Sequence of chain 1.A:
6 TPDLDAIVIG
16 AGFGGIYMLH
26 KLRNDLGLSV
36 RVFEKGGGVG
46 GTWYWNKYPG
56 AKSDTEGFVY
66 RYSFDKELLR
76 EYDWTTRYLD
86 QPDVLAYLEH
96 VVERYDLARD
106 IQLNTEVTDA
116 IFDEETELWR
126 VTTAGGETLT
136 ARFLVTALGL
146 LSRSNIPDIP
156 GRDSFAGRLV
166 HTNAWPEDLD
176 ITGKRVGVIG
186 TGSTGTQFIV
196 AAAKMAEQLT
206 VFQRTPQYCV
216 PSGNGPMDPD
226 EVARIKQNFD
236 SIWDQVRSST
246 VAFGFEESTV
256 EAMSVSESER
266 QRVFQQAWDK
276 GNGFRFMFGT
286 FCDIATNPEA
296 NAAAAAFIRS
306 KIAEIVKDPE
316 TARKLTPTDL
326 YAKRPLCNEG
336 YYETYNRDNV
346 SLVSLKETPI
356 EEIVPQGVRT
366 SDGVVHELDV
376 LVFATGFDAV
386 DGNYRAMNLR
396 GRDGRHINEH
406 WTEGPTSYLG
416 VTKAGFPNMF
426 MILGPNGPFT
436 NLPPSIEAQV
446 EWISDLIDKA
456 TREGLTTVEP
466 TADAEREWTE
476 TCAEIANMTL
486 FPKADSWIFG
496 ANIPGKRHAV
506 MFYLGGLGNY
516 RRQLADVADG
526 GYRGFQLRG

Binding-site contacts:
Ligand atom C contacts residue ARG329 of chain 1.A at 3.0 Å.
Ligand atom CB contacts residue PHE279 of chain 1.A at 4.1 Å (hydrophobic).
Ligand atom O contacts residue PHE434 of chain 1.A at 4.4 Å.
Ligand atom O contacts residue NAP1 of chain 1.D at 2.9 Å (h-bond).
Ligand atom C contacts residue NAP1 of chain 1.D at 3.4 Å.
Ligand atom C6 contacts residue TRP492 of chain 1.A at 3.8 Å (hydrophobic).
Ligand atom C6 contacts residue PHE507 of chain 1.A at 3.8 Å (hydrophobic).
Ligand atom CD contacts residue NAP1 of chain 1.D at 4.1 Å.
Ligand atom CG contacts residue LEU437 of chain 1.A at 3.7 Å (hydrophobic).
Ligand atom OXT contacts residue FAD1 of chain 1.C at 2.8 Å.
Ligand atom OXT contacts residue ARG329 of chain 1.A at 2.9 Å (salt-bridge).
Ligand atom C6 contacts residue LEU437 of chain 1.A at 3.7 Å (hydrophobic).
Ligand atom CG contacts residue PHE434 of chain 1.A at 3.7 Å (hydrophobic).
Ligand atom OXT contacts residue NAP1 of chain 1.D at 3.4 Å (h-bond).
Ligand atom CD contacts residue LEU437 of chain 1.A at 3.6 Å (hydrophobic).
Ligand atom CA contacts residue FAD1 of chain 1.C at 3.2 Å.
Ligand atom CD contacts residue TRP492 of chain 1.A at 4.1 Å (hydrophobic).
Ligand atom O contacts residue PHE279 of chain 1.A at 4.0 Å.
Ligand atom CG contacts residue THR435 of chain 1.A at 3.4 Å.
Ligand atom C contacts residue FAD1 of chain 1.C at 3.7 Å.
Ligand atom CB contacts residue FAD1 of chain 1.C at 4.4 Å.
Ligand atom CA contacts residue THR435 of chain 1.A at 3.8 Å.
Ligand atom CA contacts residue LEU437 of chain 1.A at 4.1 Å (hydrophobic).
Ligand atom C6 contacts residue PHE434 of chain 1.A at 3.9 Å (hydrophobic).
Ligand atom CD contacts residue PHE434 of chain 1.A at 4.0 Å (hydrophobic).
Ligand atom C6 contacts residue LEU146 of chain 1.A at 4.4 Å (hydrophobic).
Ligand atom CA contacts residue ARG329 of chain 1.A at 4.1 Å.
Ligand atom O contacts residue ARG329 of chain 1.A at 2.3 Å (salt-bridge).
Ligand atom CB contacts residue THR435 of chain 1.A at 3.5 Å.
Ligand atom CD contacts residue LEU146 of chain 1.A at 4.2 Å (hydrophobic).
Ligand atom C6 contacts residue LEU145 of chain 1.A at 3.8 Å (hydrophobic).
Ligand atom CB contacts residue PHE434 of chain 1.A at 3.6 Å (hydrophobic).

A protein and the small-molecule ligand that binds it are described below.
Small molecule (SMILES): CCCCCC(=O)O